The protein below binds the small molecule below.
Small molecule (SMILES): Nc1nc2c(ncn2[C@@H]2O[C@H](CO[P](=O)(O)O[P](=O)(O)NP(=O)(O)O)[C@@H](O)[C@H]2O)c(=O)[nH]1

Sequence of chain 5.A:
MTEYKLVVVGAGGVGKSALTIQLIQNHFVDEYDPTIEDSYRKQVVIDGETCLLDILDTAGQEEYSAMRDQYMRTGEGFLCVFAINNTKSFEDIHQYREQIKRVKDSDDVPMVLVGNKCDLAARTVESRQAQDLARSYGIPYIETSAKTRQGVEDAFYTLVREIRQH

Binding-site contacts:
Ligand atom O2G contacts residue THR35 of chain 5.A at 2.8 Å (h-bond).
Ligand atom O6 contacts residue ASN116 of chain 5.A at 3.2 Å (h-bond).
Ligand atom O1B contacts residue LYS16 of chain 5.A at 2.7 Å (salt-bridge).
Ligand atom N3B contacts residue GLY13 of chain 5.A at 3.0 Å (h-bond).
Ligand atom O1G contacts residue PRO34 of chain 5.A at 3.3 Å.
Ligand atom C4 contacts residue LYS117 of chain 5.A at 3.5 Å.
Ligand atom O6 contacts residue LYS147 of chain 5.A at 3.3 Å (salt-bridge).
Ligand atom O1B contacts residue VAL14 of chain 5.A at 3.3 Å (h-bond).
Ligand atom O1G contacts residue TYR32 of chain 5.A at 2.5 Å (h-bond).
Ligand atom O1B contacts residue GLY15 of chain 5.A at 3.1 Å (h-bond).
Ligand atom O3' contacts residue ASP30 of chain 5.A at 3.1 Å (salt-bridge).
Ligand atom O3G contacts residue LYS16 of chain 5.A at 2.7 Å (salt-bridge).
Ligand atom O1A contacts residue SER17 of chain 5.A at 3.3 Å (h-bond).
Ligand atom N3B contacts residue TYR32 of chain 5.A at 3.3 Å.
Ligand atom C6 contacts residue LYS117 of chain 5.A at 3.4 Å.
Ligand atom N2 contacts residue ASP119 of chain 5.A at 3.0 Å (salt-bridge).
Ligand atom O2B contacts residue MG1 of chain 5.C at 2.1 Å.
Ligand atom PB contacts residue MG1 of chain 5.C at 3.2 Å.
Ligand atom O3G contacts residue GLY60 of chain 5.A at 2.7 Å (h-bond).
Ligand atom N9 contacts residue LYS117 of chain 5.A at 3.5 Å.
Ligand atom O2A contacts residue TYR32 of chain 5.A at 3.3 Å.
Ligand atom O4' contacts residue LYS117 of chain 5.A at 3.1 Å (salt-bridge).
Ligand atom O3A contacts residue GLY13 of chain 5.A at 3.5 Å.
Ligand atom N7 contacts residue ALA146 of chain 5.A at 3.5 Å.
Ligand atom O2B contacts residue SER17 of chain 5.A at 2.9 Å (h-bond).
Ligand atom C5' contacts residue GLY13 of chain 5.A at 3.4 Å.
Ligand atom O6 contacts residue SER145 of chain 5.A at 3.3 Å.
Ligand atom N7 contacts residue ASN116 of chain 5.A at 3.1 Å (h-bond).
Ligand atom O2G contacts residue MG1 of chain 5.C at 2.1 Å.
Ligand atom O6 contacts residue ALA146 of chain 5.A at 2.6 Å (h-bond).
Ligand atom N1 contacts residue ASP119 of chain 5.A at 2.9 Å (salt-bridge).
Ligand atom O2' contacts residue VAL29 of chain 5.A at 2.7 Å (h-bond).
Ligand atom N3B contacts residue MG1 of chain 5.C at 3.3 Å.
Ligand atom O1A contacts residue ALA18 of chain 5.A at 2.8 Å (h-bond).
Ligand atom O1A contacts residue GLY15 of chain 5.A at 3.2 Å.
Ligand atom O2' contacts residue PHE28 of chain 5.A at 3.2 Å.
Ligand atom O3A contacts residue GLY15 of chain 5.A at 3.2 Å (h-bond).
Ligand atom PG contacts residue MG1 of chain 5.C at 3.2 Å.
Ligand atom O2' contacts residue ASP30 of chain 5.A at 3.2 Å (salt-bridge).
Ligand atom O6 contacts residue LYS117 of chain 5.A at 3.4 Å.